Sequence of chain 1.B:
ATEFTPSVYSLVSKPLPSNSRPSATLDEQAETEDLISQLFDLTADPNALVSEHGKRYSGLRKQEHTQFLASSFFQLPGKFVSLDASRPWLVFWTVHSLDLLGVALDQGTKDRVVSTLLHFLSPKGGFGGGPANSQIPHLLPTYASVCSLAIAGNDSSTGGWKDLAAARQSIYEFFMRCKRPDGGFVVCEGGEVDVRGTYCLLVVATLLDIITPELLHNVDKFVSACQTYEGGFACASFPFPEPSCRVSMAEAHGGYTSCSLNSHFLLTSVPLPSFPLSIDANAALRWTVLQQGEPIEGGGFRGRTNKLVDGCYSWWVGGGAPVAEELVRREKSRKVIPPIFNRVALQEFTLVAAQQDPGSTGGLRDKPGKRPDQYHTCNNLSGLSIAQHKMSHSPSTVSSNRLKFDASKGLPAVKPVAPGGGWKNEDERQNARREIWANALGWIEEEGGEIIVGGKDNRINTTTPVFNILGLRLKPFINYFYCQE

Binding-site contacts:
Ligand atom CAJ contacts residue ASP491 of chain 1.B at 3.6 Å.
Ligand atom SAO contacts residue LYS490 of chain 1.B at 3.9 Å.
Ligand atom OAB contacts residue LYS490 of chain 1.B at 2.9 Å (salt-bridge).
Ligand atom CAH contacts residue ASP491 of chain 1.B at 3.7 Å.
Ligand atom CAM contacts residue ASP491 of chain 1.B at 3.6 Å.
Ligand atom CAN contacts residue TYR58 of chain 1.B at 4.3 Å (hydrophobic).
Ligand atom NAL contacts residue ASP491 of chain 1.B at 2.5 Å (salt-bridge).
Ligand atom CAI contacts residue TYR58 of chain 1.B at 3.6 Å (hydrophobic).
Ligand atom OAC contacts residue ASP491 of chain 1.B at 3.2 Å (salt-bridge).
Ligand atom OAD contacts residue LYS490 of chain 1.B at 3.5 Å.
Ligand atom OAC contacts residue LYS490 of chain 1.B at 3.3 Å (salt-bridge).
Ligand atom CAN contacts residue ASP491 of chain 1.B at 3.3 Å.
Ligand atom CAM contacts residue LYS490 of chain 1.B at 4.4 Å.
Ligand atom OAB contacts residue GLY489 of chain 1.B at 3.3 Å.
Ligand atom CAG contacts residue TYR58 of chain 1.B at 3.9 Å (hydrophobic).
Ligand atom CAI contacts residue ASP491 of chain 1.B at 3.4 Å.
Ligand atom OAC contacts residue GLY489 of chain 1.B at 4.0 Å.

A protein and the small-molecule ligand that binds it are described below.
Small molecule (SMILES): O=S(=O)(O)C[C@H](O)CNC1CCCCC1